Sequence of chain 1.A:
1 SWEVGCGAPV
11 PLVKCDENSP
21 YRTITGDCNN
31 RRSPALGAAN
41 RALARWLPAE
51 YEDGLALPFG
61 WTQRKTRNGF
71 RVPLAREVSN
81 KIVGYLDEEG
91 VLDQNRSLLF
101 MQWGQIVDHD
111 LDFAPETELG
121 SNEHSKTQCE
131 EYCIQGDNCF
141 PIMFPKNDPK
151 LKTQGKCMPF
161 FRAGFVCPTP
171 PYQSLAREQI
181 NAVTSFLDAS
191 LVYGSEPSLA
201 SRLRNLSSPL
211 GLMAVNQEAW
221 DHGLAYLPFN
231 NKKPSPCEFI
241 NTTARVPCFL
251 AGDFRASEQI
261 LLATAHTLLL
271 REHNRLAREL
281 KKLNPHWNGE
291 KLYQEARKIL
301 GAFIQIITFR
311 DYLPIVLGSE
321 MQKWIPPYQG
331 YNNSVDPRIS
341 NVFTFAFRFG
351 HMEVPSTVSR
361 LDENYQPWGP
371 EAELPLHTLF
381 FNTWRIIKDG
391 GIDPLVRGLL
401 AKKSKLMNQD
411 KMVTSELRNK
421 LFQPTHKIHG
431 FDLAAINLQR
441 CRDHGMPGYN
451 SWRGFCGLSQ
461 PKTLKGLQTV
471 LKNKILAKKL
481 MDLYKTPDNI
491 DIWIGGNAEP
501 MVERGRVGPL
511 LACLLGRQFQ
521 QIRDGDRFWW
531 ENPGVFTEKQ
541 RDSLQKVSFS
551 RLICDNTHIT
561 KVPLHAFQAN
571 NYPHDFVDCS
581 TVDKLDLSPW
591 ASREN

A small-molecule ligand and the protein it binds are described below.
Small molecule (SMILES): CC(=O)N[C@@H]1[C@@H](O)[C@H](O)[C@@H](CO)O[C@H]1O

Binding-site contacts:
Ligand atom O5 contacts residue ALA244 of chain 1.A at 3.6 Å.
Ligand atom O5 contacts residue ASN241 of chain 1.A at 2.4 Å (h-bond).
Ligand atom C1 contacts residue ASN241 of chain 1.A at 1.5 Å.
Ligand atom O6 contacts residue THR243 of chain 1.A at 4.4 Å.
Ligand atom O7 contacts residue ASN241 of chain 1.A at 3.3 Å (h-bond).
Ligand atom C1 contacts residue ALA244 of chain 1.A at 4.0 Å (hydrophobic).
Ligand atom O7 contacts residue TRP384 of chain 1.A at 3.3 Å.
Ligand atom C7 contacts residue TRP384 of chain 1.A at 4.3 Å (hydrophobic).
Ligand atom C2 contacts residue ASN241 of chain 1.A at 2.4 Å.
Ligand atom N2 contacts residue ASN241 of chain 1.A at 2.8 Å (h-bond).
Ligand atom C6 contacts residue TRP384 of chain 1.A at 4.5 Å (hydrophobic).
Ligand atom C5 contacts residue ASN241 of chain 1.A at 3.7 Å.
Ligand atom C5 contacts residue THR243 of chain 1.A at 4.4 Å.
Ligand atom C5 contacts residue TRP384 of chain 1.A at 4.4 Å (hydrophobic).
Ligand atom C4 contacts residue ASN241 of chain 1.A at 4.3 Å.
Ligand atom C1 contacts residue TRP384 of chain 1.A at 4.3 Å (hydrophobic).
Ligand atom O5 contacts residue TRP384 of chain 1.A at 3.8 Å.
Ligand atom C3 contacts residue ASN241 of chain 1.A at 3.8 Å.
Ligand atom C4 contacts residue TRP384 of chain 1.A at 4.4 Å (hydrophobic).
Ligand atom O6 contacts residue LYS388 of chain 1.A at 4.4 Å.
Ligand atom O6 contacts residue ALA244 of chain 1.A at 3.4 Å.
Ligand atom C2 contacts residue TRP384 of chain 1.A at 4.0 Å (hydrophobic).
Ligand atom C8 contacts residue ASN241 of chain 1.A at 4.1 Å.
Ligand atom C8 contacts residue ILE240 of chain 1.A at 4.3 Å (hydrophobic).
Ligand atom C7 contacts residue ASN241 of chain 1.A at 3.1 Å.